Sequence of chain 1.A:
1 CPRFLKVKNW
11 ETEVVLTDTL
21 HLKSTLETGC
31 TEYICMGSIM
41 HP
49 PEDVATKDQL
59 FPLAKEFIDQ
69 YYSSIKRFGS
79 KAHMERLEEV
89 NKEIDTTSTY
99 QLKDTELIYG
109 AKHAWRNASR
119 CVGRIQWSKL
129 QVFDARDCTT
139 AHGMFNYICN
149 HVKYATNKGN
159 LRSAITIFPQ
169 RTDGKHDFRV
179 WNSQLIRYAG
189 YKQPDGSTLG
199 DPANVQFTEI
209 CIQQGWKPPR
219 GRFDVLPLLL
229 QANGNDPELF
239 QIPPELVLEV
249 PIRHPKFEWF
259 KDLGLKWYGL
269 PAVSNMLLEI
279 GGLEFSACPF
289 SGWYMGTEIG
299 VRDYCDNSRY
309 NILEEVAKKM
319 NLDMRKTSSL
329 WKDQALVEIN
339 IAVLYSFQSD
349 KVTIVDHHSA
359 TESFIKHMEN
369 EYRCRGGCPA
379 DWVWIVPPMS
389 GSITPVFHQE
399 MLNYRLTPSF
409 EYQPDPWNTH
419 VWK

This protein binds this small molecule.
Small molecule (SMILES): CN[C@@H](C)Cc1cc(C#N)cc(OCc2ccc3c(C)cc(N)nc3c2)c1

Binding-site contacts:
Ligand atom C26 contacts residue M4R1 of chain 1.E at 0.2 Å.
Ligand atom C05 contacts residue M4R1 of chain 1.E at 0.1 Å.
Ligand atom C24 contacts residue M4R1 of chain 1.E at 0.2 Å.
Ligand atom C02 contacts residue M4R1 of chain 1.E at 0.1 Å.
Ligand atom N28 contacts residue TYR410 of chain 1.A at 3.2 Å.
Ligand atom C06 contacts residue M4R1 of chain 1.E at 0.1 Å.
Ligand atom C22 contacts residue M4R1 of chain 1.E at 0.2 Å.
Ligand atom C23 contacts residue M4R1 of chain 1.E at 0.2 Å.
Ligand atom C21 contacts residue HEM1 of chain 1.C at 3.3 Å.
Ligand atom N28 contacts residue ASN273 of chain 1.A at 3.1 Å (h-bond).
Ligand atom N02 contacts residue GLU296 of chain 1.A at 2.6 Å (salt-bridge).
Ligand atom C09 contacts residue M4R1 of chain 1.E at 0.1 Å.
Ligand atom C27 contacts residue M4R1 of chain 1.E at 0.3 Å.
Ligand atom C07 contacts residue VAL271 of chain 1.A at 3.3 Å (hydrophobic).
Ligand atom C25 contacts residue M4R1 of chain 1.E at 0.2 Å.
Ligand atom C04 contacts residue M4R1 of chain 1.E at 0.1 Å.
Ligand atom C27 contacts residue ASN273 of chain 1.A at 3.4 Å.
Ligand atom N28 contacts residue MET274 of chain 1.A at 3.4 Å.
Ligand atom C11 contacts residue HEM1 of chain 1.C at 3.2 Å.
Ligand atom N02 contacts residue TRP291 of chain 1.A at 2.6 Å (h-bond).
Ligand atom C32 contacts residue M4R1 of chain 1.E at 0.6 Å.
Ligand atom C03 contacts residue HEM1 of chain 1.C at 3.3 Å.
Ligand atom C08 contacts residue M4R1 of chain 1.E at 0.1 Å.
Ligand atom C11 contacts residue M4R1 of chain 1.E at 0.2 Å.
Ligand atom N01 contacts residue M4R1 of chain 1.E at 0.1 Å (h-bond).
Ligand atom N28 contacts residue M4R1 of chain 1.E at 0.3 Å (h-bond).
Ligand atom C27 contacts residue TYR410 of chain 1.A at 3.2 Å (hydrophobic).
Ligand atom C03 contacts residue M4R1 of chain 1.E at 0.1 Å.
Ligand atom C35 contacts residue M4R1 of chain 1.E at 0.6 Å.
Ligand atom C33 contacts residue M4R1 of chain 1.E at 0.9 Å.
Ligand atom N02 contacts residue M4R1 of chain 1.E at 0.1 Å (h-bond).
Ligand atom C21 contacts residue M4R1 of chain 1.E at 0.2 Å.
Ligand atom O13 contacts residue M4R1 of chain 1.E at 0.1 Å (h-bond).
Ligand atom C07 contacts residue M4R1 of chain 1.E at 0.1 Å.
Ligand atom C12 contacts residue M4R1 of chain 1.E at 0.1 Å.
Ligand atom C26 contacts residue HEM1 of chain 1.C at 3.3 Å.
Ligand atom N34 contacts residue M4R1 of chain 1.E at 0.3 Å (h-bond).
Ligand atom C31 contacts residue M4R1 of chain 1.E at 0.2 Å.
Ligand atom C10 contacts residue M4R1 of chain 1.E at 0.1 Å.
Ligand atom N01 contacts residue GLU296 of chain 1.A at 2.7 Å (salt-bridge).